Binding-site contacts:
Ligand atom O3 contacts residue ALA64 of chain 1.A at 3.5 Å.
Ligand atom O2 contacts residue TRP63 of chain 1.A at 3.6 Å (h-bond).
Ligand atom C6 contacts residue PHE157 of chain 1.A at 3.9 Å (hydrophobic).
Ligand atom C1 contacts residue ASP15 of chain 1.A at 3.4 Å.
Ligand atom O6 contacts residue PRO155 of chain 1.A at 3.3 Å.
Ligand atom O6 contacts residue TYR156 of chain 1.A at 3.1 Å (h-bond).
Ligand atom O5 contacts residue TYR156 of chain 1.A at 3.3 Å.
Ligand atom O1 contacts residue ASP15 of chain 1.A at 2.3 Å (salt-bridge).
Ligand atom O4 contacts residue TRP341 of chain 1.A at 3.8 Å.
Ligand atom C4 contacts residue TYR156 of chain 1.A at 4.0 Å (hydrophobic).
Ligand atom O6 contacts residue GLU154 of chain 1.A at 2.6 Å (salt-bridge).
Ligand atom C1 contacts residue LYS16 of chain 1.A at 3.4 Å.
Ligand atom O3 contacts residue TRP63 of chain 1.A at 3.4 Å (h-bond).
Ligand atom C2 contacts residue ASP66 of chain 1.A at 3.4 Å.
Ligand atom O6 contacts residue GLU154 of chain 1.A at 3.5 Å.
Ligand atom O2 contacts residue ALA64 of chain 1.A at 3.4 Å.
Ligand atom O2 contacts residue LYS16 of chain 1.A at 2.6 Å (salt-bridge).
Ligand atom O3 contacts residue TRP341 of chain 1.A at 3.7 Å.
Ligand atom C4 contacts residue TRP341 of chain 1.A at 3.5 Å (hydrophobic).
Ligand atom C5 contacts residue GLU154 of chain 1.A at 3.9 Å.
Ligand atom C6 contacts residue TRP341 of chain 1.A at 3.6 Å (hydrophobic).
Ligand atom C3 contacts residue TRP341 of chain 1.A at 4.0 Å (hydrophobic).
Ligand atom C6 contacts residue PRO155 of chain 1.A at 4.0 Å (hydrophobic).
Ligand atom C3 contacts residue TRP63 of chain 1.A at 3.7 Å (hydrophobic).
Ligand atom O2 contacts residue GLU112 of chain 1.A at 2.8 Å (salt-bridge).
Ligand atom O1 contacts residue TRP231 of chain 1.A at 3.8 Å.
Ligand atom O2 contacts residue ASP66 of chain 1.A at 2.9 Å (salt-bridge).
Ligand atom O5 contacts residue ASP15 of chain 1.A at 3.8 Å.
Ligand atom O2 contacts residue MET331 of chain 1.A at 3.8 Å.
Ligand atom C2 contacts residue GLU112 of chain 1.A at 3.7 Å.
Ligand atom C1 contacts residue TYR156 of chain 1.A at 3.5 Å (hydrophobic).
Ligand atom O3 contacts residue GLU112 of chain 1.A at 3.8 Å.
Ligand atom O3 contacts residue ASP66 of chain 1.A at 2.4 Å (salt-bridge).
Ligand atom C6 contacts residue TYR156 of chain 1.A at 3.8 Å (hydrophobic).
Ligand atom O6 contacts residue PHE157 of chain 1.A at 4.0 Å.
Ligand atom C3 contacts residue ASP66 of chain 1.A at 3.4 Å.
Ligand atom C2 contacts residue TRP231 of chain 1.A at 4.0 Å (hydrophobic).
Ligand atom C6 contacts residue GLU154 of chain 1.A at 3.1 Å.
Ligand atom O1 contacts residue LYS16 of chain 1.A at 2.7 Å (salt-bridge).
Ligand atom C2 contacts residue LYS16 of chain 1.A at 3.5 Å.

This protein binds this small molecule.
Small molecule (SMILES): OC[C@H]1O[C@H](O[C@H]2[C@H](O)[C@@H](O)[C@H](O)O[C@@H]2CO)[C@H](O)[C@@H](O)[C@@H]1O

Sequence of chain 1.A:
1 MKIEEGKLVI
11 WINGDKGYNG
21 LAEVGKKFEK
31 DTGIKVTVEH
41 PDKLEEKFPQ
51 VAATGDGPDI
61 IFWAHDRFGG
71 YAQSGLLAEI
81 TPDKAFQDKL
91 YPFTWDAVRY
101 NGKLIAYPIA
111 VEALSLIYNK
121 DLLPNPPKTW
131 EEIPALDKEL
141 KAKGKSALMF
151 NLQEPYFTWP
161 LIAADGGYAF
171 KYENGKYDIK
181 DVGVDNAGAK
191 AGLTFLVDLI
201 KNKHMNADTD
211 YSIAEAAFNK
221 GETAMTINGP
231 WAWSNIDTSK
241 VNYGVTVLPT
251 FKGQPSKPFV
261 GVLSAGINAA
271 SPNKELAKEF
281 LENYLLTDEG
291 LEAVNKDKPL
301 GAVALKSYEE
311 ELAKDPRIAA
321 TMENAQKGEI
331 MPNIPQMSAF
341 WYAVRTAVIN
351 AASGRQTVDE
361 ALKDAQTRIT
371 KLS